A protein and the small-molecule ligand that binds it are described below.
Small molecule (SMILES): CCC1=C(C)/C(=C/c2[nH]c(Cc3[nH]c(CC4=NC(=O)[C@H](C)[C@H]4CC)c(C)c3CCC(=O)O)c(CCC(=O)O)c2C)NC1=O

Sequence of chain 1.B:
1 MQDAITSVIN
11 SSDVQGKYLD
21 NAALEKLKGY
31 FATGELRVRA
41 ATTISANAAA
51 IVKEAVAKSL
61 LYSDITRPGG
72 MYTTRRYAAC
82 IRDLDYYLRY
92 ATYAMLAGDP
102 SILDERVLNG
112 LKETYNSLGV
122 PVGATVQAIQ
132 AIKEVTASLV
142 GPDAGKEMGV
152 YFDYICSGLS

Binding-site contacts:
Ligand atom NC contacts residue MEN71 of chain 1.B at 3.0 Å (h-bond).
Ligand atom C1A contacts residue ARG83 of chain 1.B at 3.2 Å.
Ligand atom CMC contacts residue ALA125 of chain 1.B at 3.6 Å (hydrophobic).
Ligand atom CBB contacts residue TYR87 of chain 1.B at 3.7 Å (hydrophobic).
Ligand atom C4B contacts residue TYR87 of chain 1.B at 3.5 Å (hydrophobic).
Ligand atom O1D contacts residue ARG77 of chain 1.B at 3.2 Å.
Ligand atom C3B contacts residue TYR87 of chain 1.B at 3.7 Å (hydrophobic).
Ligand atom C4C contacts residue VAL121 of chain 1.B at 3.6 Å (hydrophobic).
Ligand atom NA contacts residue TYR116 of chain 1.B at 3.6 Å.
Ligand atom O2D contacts residue ARG76 of chain 1.B at 3.1 Å (salt-bridge).
Ligand atom C4A contacts residue ASP84 of chain 1.B at 3.5 Å.
Ligand atom O1D contacts residue ARG76 of chain 1.B at 2.9 Å (salt-bridge).
Ligand atom OC contacts residue MET72 of chain 1.B at 3.5 Å.
Ligand atom C3D contacts residue ALA80 of chain 1.B at 3.6 Å (hydrophobic).
Ligand atom NA contacts residue ARG83 of chain 1.B at 3.1 Å (salt-bridge).
Ligand atom NA contacts residue ASP84 of chain 1.B at 2.8 Å (salt-bridge).
Ligand atom OC contacts residue ILE65 of chain 1.B at 3.6 Å.
Ligand atom C4A contacts residue ARG83 of chain 1.B at 3.5 Å.
Ligand atom CMD contacts residue ARG77 of chain 1.B at 3.4 Å.
Ligand atom CHD contacts residue CYS81 of chain 1.B at 3.5 Å (hydrophobic).
Ligand atom CMC contacts residue THR126 of chain 1.B at 3.5 Å.
Ligand atom C3C contacts residue CYS81 of chain 1.B at 2.9 Å (hydrophobic).
Ligand atom C1C contacts residue MET72 of chain 1.B at 3.7 Å (hydrophobic).
Ligand atom C1C contacts residue MEN71 of chain 1.B at 3.5 Å.
Ligand atom CAA contacts residue LEU119 of chain 1.B at 3.5 Å (hydrophobic).
Ligand atom CHD contacts residue ASP84 of chain 1.B at 3.7 Å.
Ligand atom CGD contacts residue ARG76 of chain 1.B at 3.5 Å.
Ligand atom CAC contacts residue CYS81 of chain 1.B at 1.9 Å (hydrophobic).
Ligand atom OC contacts residue PRO122 of chain 1.B at 3.5 Å.
Ligand atom C4C contacts residue CYS81 of chain 1.B at 3.4 Å (hydrophobic).
Ligand atom CAB contacts residue ARG107 of chain 1.B at 3.5 Å.
Ligand atom C2C contacts residue CYS81 of chain 1.B at 3.3 Å (hydrophobic).
Ligand atom CBC contacts residue CYS81 of chain 1.B at 2.7 Å (hydrophobic).
Ligand atom ND contacts residue ASP84 of chain 1.B at 2.9 Å (salt-bridge).
Ligand atom CMD contacts residue MEN71 of chain 1.B at 3.3 Å.
Ligand atom CHA contacts residue ARG83 of chain 1.B at 3.6 Å.
Ligand atom O1A contacts residue ARG83 of chain 1.B at 2.8 Å (salt-bridge).
Ligand atom OC contacts residue MEN71 of chain 1.B at 3.2 Å.
Ligand atom CBB contacts residue TYR91 of chain 1.B at 3.4 Å (hydrophobic).
Ligand atom CHB contacts residue ASP84 of chain 1.B at 3.4 Å.